Sequence of chain 3.A:
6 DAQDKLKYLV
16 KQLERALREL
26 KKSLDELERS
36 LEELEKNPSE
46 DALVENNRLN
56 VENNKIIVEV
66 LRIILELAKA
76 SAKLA

Sequence of chain 2.A:
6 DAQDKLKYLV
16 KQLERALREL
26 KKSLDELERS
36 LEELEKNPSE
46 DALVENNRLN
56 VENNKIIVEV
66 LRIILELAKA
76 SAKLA

Sequence of chain 1.A:
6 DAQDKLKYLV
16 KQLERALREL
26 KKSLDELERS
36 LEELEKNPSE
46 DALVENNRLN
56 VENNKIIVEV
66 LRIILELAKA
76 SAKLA

This small molecule binds to this protein.
Small molecule (SMILES): NC12CC3CC(CC(C3)C1)C2

Binding-site contacts:
Ligand atom N1 contacts residue 3081 of chain 2.B at 0.0 Å (h-bond).
Ligand atom C10 contacts residue 3081 of chain 2.B at 0.0 Å.
Ligand atom C1 contacts residue 3081 of chain 2.B at 0.0 Å.
Ligand atom C1 contacts residue 3081 of chain 3.B at 0.0 Å.
Ligand atom C7 contacts residue ALA73 of chain 3.A at 4.1 Å (hydrophobic).
Ligand atom C6 contacts residue 3081 of chain 2.B at 0.0 Å.
Ligand atom C1 contacts residue LEU72 of chain 3.A at 4.0 Å (hydrophobic).
Ligand atom C5 contacts residue LEU72 of chain 1.A at 4.0 Å (hydrophobic).
Ligand atom C4 contacts residue LEU72 of chain 2.A at 4.1 Å (hydrophobic).
Ligand atom C3 contacts residue LEU72 of chain 2.A at 4.0 Å (hydrophobic).
Ligand atom N1 contacts residue 3081 of chain 3.B at 0.0 Å (h-bond).
Ligand atom C9 contacts residue 3081 of chain 3.B at 0.0 Å.
Ligand atom C7 contacts residue SER76 of chain 3.A at 3.8 Å.
Ligand atom N1 contacts residue SER76 of chain 3.A at 4.0 Å.
Ligand atom N1 contacts residue SER76 of chain 2.A at 4.0 Å.
Ligand atom C5 contacts residue 3081 of chain 2.B at 0.0 Å.
Ligand atom C7 contacts residue 3081 of chain 3.B at 0.0 Å.
Ligand atom C4 contacts residue 3081 of chain 2.B at 0.0 Å.
Ligand atom C8 contacts residue SER76 of chain 1.A at 3.8 Å.
Ligand atom C6 contacts residue LEU72 of chain 1.A at 4.1 Å (hydrophobic).
Ligand atom C4 contacts residue 3081 of chain 3.B at 0.0 Å.
Ligand atom C10 contacts residue 3081 of chain 3.B at 0.0 Å.
Ligand atom C2 contacts residue LEU72 of chain 3.A at 4.1 Å (hydrophobic).
Ligand atom C9 contacts residue ALA73 of chain 2.A at 4.1 Å (hydrophobic).
Ligand atom C8 contacts residue ALA73 of chain 1.A at 4.1 Å (hydrophobic).
Ligand atom C5 contacts residue ALA73 of chain 1.A at 4.0 Å (hydrophobic).
Ligand atom C8 contacts residue 3081 of chain 2.B at 0.0 Å.
Ligand atom C8 contacts residue 3081 of chain 3.B at 0.0 Å.
Ligand atom C5 contacts residue 3081 of chain 3.B at 0.0 Å.
Ligand atom N1 contacts residue SER76 of chain 1.A at 4.0 Å.
Ligand atom C9 contacts residue SER76 of chain 2.A at 3.8 Å.
Ligand atom C3 contacts residue 3081 of chain 2.B at 0.0 Å.
Ligand atom C6 contacts residue 3081 of chain 3.B at 0.0 Å.
Ligand atom C3 contacts residue 3081 of chain 3.B at 0.0 Å.
Ligand atom C3 contacts residue ALA73 of chain 2.A at 4.0 Å (hydrophobic).
Ligand atom C2 contacts residue 3081 of chain 2.B at 0.0 Å.
Ligand atom C7 contacts residue 3081 of chain 2.B at 0.0 Å.
Ligand atom C2 contacts residue 3081 of chain 3.B at 0.0 Å.
Ligand atom C9 contacts residue 3081 of chain 2.B at 0.0 Å.
Ligand atom C1 contacts residue ALA73 of chain 3.A at 4.0 Å (hydrophobic).